A small-molecule ligand and the protein it binds are described below.
Small molecule (SMILES): CCOC(=O)C=C[C@H](C[C@@H]1CCNC1=O)NC(=O)[C@H](CC(C)C)NC(=O)[C@@H](NC(=O)[C@H](C)NC(=O)c1cc(C)on1)C(C)C

Binding-site contacts:
Ligand atom C28 contacts residue ILE142 of chain 1.B at 3.5 Å (hydrophobic).
Ligand atom O4 contacts residue LEU166 of chain 1.B at 3.3 Å.
Ligand atom O8 contacts residue HIS173 of chain 1.B at 3.6 Å.
Ligand atom O2 contacts residue GLY169 of chain 1.B at 3.4 Å.
Ligand atom N6 contacts residue PHE141 of chain 1.B at 3.3 Å (h-bond).
Ligand atom C29 contacts residue ILE142 of chain 1.B at 3.5 Å (hydrophobic).
Ligand atom C17 contacts residue ASP188 of chain 1.B at 3.5 Å.
Ligand atom C14 contacts residue LEU166 of chain 1.B at 3.5 Å (hydrophobic).
Ligand atom N2 contacts residue SER191 of chain 1.B at 3.7 Å.
Ligand atom O8 contacts residue PHE141 of chain 1.B at 3.4 Å.
Ligand atom O4 contacts residue GLU167 of chain 1.B at 2.6 Å (salt-bridge).
Ligand atom C7 contacts residue GLU167 of chain 1.B at 3.5 Å.
Ligand atom N5 contacts residue CYS146 of chain 1.B at 3.0 Å (h-bond).
Ligand atom O6 contacts residue GLY144 of chain 1.B at 2.6 Å (h-bond).
Ligand atom N3 contacts residue GLU167 of chain 1.B at 2.8 Å (salt-bridge).
Ligand atom C20 contacts residue CYS146 of chain 1.B at 2.8 Å (hydrophobic).
Ligand atom O1 contacts residue PRO190 of chain 1.B at 3.5 Å (h-bond).
Ligand atom C8 contacts residue GLU167 of chain 1.B at 3.7 Å.
Ligand atom O8 contacts residue HIS164 of chain 1.B at 2.4 Å (h-bond).
Ligand atom C22 contacts residue CYS146 of chain 1.B at 2.7 Å (hydrophobic).
Ligand atom C9 contacts residue GLU167 of chain 1.B at 3.6 Å.
Ligand atom N6 contacts residue GLU167 of chain 1.B at 3.2 Å (salt-bridge).
Ligand atom C21 contacts residue CYS146 of chain 1.B at 1.8 Å (hydrophobic).
Ligand atom C20 contacts residue HIS165 of chain 1.B at 3.7 Å.
Ligand atom C18 contacts residue ILE53 of chain 1.B at 3.1 Å (hydrophobic).
Ligand atom N6 contacts residue ILE142 of chain 1.B at 3.6 Å.
Ligand atom O3 contacts residue PRO190 of chain 1.B at 3.0 Å.
Ligand atom C26 contacts residue CYS146 of chain 1.B at 3.2 Å (hydrophobic).
Ligand atom C8 contacts residue SER191 of chain 1.B at 2.8 Å.
Ligand atom C18 contacts residue THR49 of chain 1.B at 3.7 Å.
Ligand atom C17 contacts residue LEU166 of chain 1.B at 3.4 Å (hydrophobic).
Ligand atom C6 contacts residue GLU167 of chain 1.B at 3.4 Å.
Ligand atom O8 contacts residue GLU167 of chain 1.B at 3.7 Å.
Ligand atom O6 contacts residue ALA143 of chain 1.B at 3.3 Å.
Ligand atom C30 contacts residue HIS164 of chain 1.B at 3.5 Å.
Ligand atom C3 contacts residue PRO190 of chain 1.B at 3.7 Å (hydrophobic).
Ligand atom C17 contacts residue GLN189 of chain 1.B at 3.7 Å.
Ligand atom N5 contacts residue HIS165 of chain 1.B at 3.0 Å (h-bond).
Ligand atom N1 contacts residue PRO190 of chain 1.B at 3.6 Å.
Ligand atom C30 contacts residue GLU167 of chain 1.B at 3.6 Å.

Sequence of chain 1.B:
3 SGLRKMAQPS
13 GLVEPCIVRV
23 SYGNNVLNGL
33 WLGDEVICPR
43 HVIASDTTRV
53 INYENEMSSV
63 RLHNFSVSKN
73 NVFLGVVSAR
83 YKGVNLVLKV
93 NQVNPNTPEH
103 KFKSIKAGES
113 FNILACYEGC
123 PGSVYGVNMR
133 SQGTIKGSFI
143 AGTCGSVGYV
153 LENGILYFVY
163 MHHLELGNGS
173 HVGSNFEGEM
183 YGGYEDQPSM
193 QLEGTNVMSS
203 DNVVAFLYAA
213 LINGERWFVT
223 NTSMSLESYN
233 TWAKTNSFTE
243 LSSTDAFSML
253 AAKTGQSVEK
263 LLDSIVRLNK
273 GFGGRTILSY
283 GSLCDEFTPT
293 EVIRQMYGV